This protein binds this small molecule.
Small molecule (SMILES): CC(=O)N[C@@H]1[C@@H](O)[C@H](O)[C@@H](CO)O[C@H]1O

Sequence of chain 1.A:
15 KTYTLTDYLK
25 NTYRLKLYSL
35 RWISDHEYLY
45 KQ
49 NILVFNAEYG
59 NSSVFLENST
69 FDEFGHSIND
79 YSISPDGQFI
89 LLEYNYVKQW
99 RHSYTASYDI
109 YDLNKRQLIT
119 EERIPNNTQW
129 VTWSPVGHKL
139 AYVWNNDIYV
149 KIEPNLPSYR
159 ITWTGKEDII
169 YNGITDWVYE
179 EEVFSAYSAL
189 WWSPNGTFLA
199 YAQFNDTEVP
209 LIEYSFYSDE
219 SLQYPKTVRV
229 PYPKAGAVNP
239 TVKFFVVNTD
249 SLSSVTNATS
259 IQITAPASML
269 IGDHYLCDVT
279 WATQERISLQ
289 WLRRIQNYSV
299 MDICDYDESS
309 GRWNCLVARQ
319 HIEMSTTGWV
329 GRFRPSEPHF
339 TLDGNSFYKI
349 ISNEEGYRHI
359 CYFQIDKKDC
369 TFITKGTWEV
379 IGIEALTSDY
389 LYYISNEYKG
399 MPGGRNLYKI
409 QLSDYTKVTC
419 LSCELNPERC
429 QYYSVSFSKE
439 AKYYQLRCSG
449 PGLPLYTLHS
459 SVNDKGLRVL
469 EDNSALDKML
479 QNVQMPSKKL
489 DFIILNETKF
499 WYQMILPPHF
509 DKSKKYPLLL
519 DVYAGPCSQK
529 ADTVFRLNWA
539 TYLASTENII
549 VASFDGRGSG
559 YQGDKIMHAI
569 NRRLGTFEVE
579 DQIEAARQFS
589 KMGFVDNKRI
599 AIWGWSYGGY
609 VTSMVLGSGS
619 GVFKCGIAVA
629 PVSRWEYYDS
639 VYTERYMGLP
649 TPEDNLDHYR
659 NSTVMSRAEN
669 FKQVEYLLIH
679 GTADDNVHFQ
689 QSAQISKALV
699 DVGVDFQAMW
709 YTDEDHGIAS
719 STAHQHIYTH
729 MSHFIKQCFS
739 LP

Binding-site contacts:
Ligand atom O7 contacts residue ASN193 of chain 1.A at 3.4 Å (h-bond).
Ligand atom C6 contacts residue THR195 of chain 1.A at 4.3 Å.
Ligand atom C2 contacts residue ASN193 of chain 1.A at 2.6 Å.
Ligand atom O5 contacts residue GLN282 of chain 1.A at 3.4 Å.
Ligand atom C5 contacts residue GLN282 of chain 1.A at 4.3 Å.
Ligand atom C3 contacts residue ASN193 of chain 1.A at 3.9 Å.
Ligand atom C7 contacts residue ASN193 of chain 1.A at 3.6 Å.
Ligand atom C1 contacts residue THR195 of chain 1.A at 3.4 Å.
Ligand atom C5 contacts residue THR195 of chain 1.A at 3.5 Å.
Ligand atom C6 contacts residue GLN282 of chain 1.A at 4.0 Å.
Ligand atom N2 contacts residue ASN193 of chain 1.A at 3.1 Å (h-bond).
Ligand atom O6 contacts residue GLU283 of chain 1.A at 2.7 Å (salt-bridge).
Ligand atom C5 contacts residue ASN193 of chain 1.A at 3.7 Å.
Ligand atom C6 contacts residue GLU283 of chain 1.A at 3.6 Å.
Ligand atom O5 contacts residue ASN193 of chain 1.A at 2.4 Å (h-bond).
Ligand atom C1 contacts residue GLN282 of chain 1.A at 4.2 Å.
Ligand atom C2 contacts residue THR195 of chain 1.A at 4.3 Å.
Ligand atom O6 contacts residue GLN282 of chain 1.A at 3.3 Å.
Ligand atom C1 contacts residue ASN193 of chain 1.A at 1.4 Å.
Ligand atom O5 contacts residue THR195 of chain 1.A at 3.5 Å (h-bond).
Ligand atom C4 contacts residue ASN193 of chain 1.A at 4.3 Å.